Sequence of chain 2.A:
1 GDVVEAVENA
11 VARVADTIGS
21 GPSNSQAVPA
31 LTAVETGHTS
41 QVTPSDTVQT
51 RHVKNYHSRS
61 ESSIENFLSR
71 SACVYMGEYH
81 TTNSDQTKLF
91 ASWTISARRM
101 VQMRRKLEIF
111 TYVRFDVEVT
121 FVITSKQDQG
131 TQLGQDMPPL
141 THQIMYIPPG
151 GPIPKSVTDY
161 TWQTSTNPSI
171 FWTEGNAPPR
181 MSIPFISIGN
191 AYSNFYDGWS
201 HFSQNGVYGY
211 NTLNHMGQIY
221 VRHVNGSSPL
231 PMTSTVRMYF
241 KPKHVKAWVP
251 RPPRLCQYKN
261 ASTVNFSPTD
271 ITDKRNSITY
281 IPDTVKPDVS

Binding-site contacts:
Ligand atom C2 contacts residue ILE183 of chain 2.A at 4.2 Å (hydrophobic).
Ligand atom C2 contacts residue TYR146 of chain 2.A at 3.9 Å (hydrophobic).
Ligand atom C4 contacts residue ILE183 of chain 2.A at 4.2 Å (hydrophobic).
Ligand atom C3 contacts residue ILE183 of chain 2.A at 3.7 Å (hydrophobic).
Ligand atom C9 contacts residue TYR192 of chain 2.A at 4.1 Å (hydrophobic).
Ligand atom C9 contacts residue PHE240 of chain 2.A at 4.1 Å (hydrophobic).
Ligand atom N contacts residue MET181 of chain 2.A at 3.9 Å.
Ligand atom C contacts residue TYR210 of chain 2.A at 4.1 Å (hydrophobic).
Ligand atom C7 contacts residue VAL117 of chain 2.A at 4.3 Å (hydrophobic).
Ligand atom C7 contacts residue ILE95 of chain 2.A at 4.3 Å (hydrophobic).
Ligand atom OXT contacts residue MET216 of chain 2.A at 4.2 Å.
Ligand atom C5 contacts residue ILE95 of chain 2.A at 3.8 Å (hydrophobic).
Ligand atom C7 contacts residue TYR192 of chain 2.A at 4.4 Å (hydrophobic).
Ligand atom C6 contacts residue TYR192 of chain 2.A at 4.4 Å (hydrophobic).
Ligand atom C contacts residue ASN194 of chain 2.A at 4.0 Å.
Ligand atom O contacts residue TYR192 of chain 2.A at 3.9 Å.
Ligand atom OXT contacts residue TYR210 of chain 2.A at 3.0 Å (h-bond).
Ligand atom C5 contacts residue PHE240 of chain 2.A at 4.1 Å (hydrophobic).
Ligand atom C8 contacts residue TYR192 of chain 2.A at 3.6 Å (hydrophobic).
Ligand atom C contacts residue TYR192 of chain 2.A at 4.2 Å (hydrophobic).
Ligand atom C1 contacts residue ILE183 of chain 2.A at 4.2 Å (hydrophobic).
Ligand atom C10 contacts residue MET216 of chain 2.A at 3.6 Å (hydrophobic).
Ligand atom C1 contacts residue VAL119 of chain 2.A at 4.2 Å (hydrophobic).
Ligand atom O contacts residue LEU107 of chain 2.A at 4.4 Å.
Ligand atom C7 contacts residue PHE240 of chain 2.A at 3.9 Å (hydrophobic).
Ligand atom C3 contacts residue ILE95 of chain 2.A at 4.2 Å (hydrophobic).
Ligand atom C5 contacts residue ILE183 of chain 2.A at 4.4 Å (hydrophobic).
Ligand atom C1 contacts residue ILE219 of chain 2.A at 4.1 Å (hydrophobic).
Ligand atom C8 contacts residue MET216 of chain 2.A at 3.9 Å (hydrophobic).
Ligand atom CA2 contacts residue PHE115 of chain 2.A at 4.3 Å (hydrophobic).
Ligand atom C6 contacts residue ILE95 of chain 2.A at 4.1 Å (hydrophobic).
Ligand atom C4 contacts residue ILE95 of chain 2.A at 4.0 Å (hydrophobic).
Ligand atom OXT contacts residue ASN194 of chain 2.A at 4.3 Å.
Ligand atom N contacts residue ILE219 of chain 2.A at 4.0 Å.
Ligand atom N contacts residue TYR146 of chain 2.A at 4.1 Å.
Ligand atom O contacts residue ASN194 of chain 2.A at 3.0 Å (h-bond).
Ligand atom C9 contacts residue PHE115 of chain 2.A at 4.1 Å (hydrophobic).
Ligand atom C10 contacts residue TYR192 of chain 2.A at 4.3 Å (hydrophobic).
Ligand atom O contacts residue VAL113 of chain 2.A at 4.0 Å.
Ligand atom C2 contacts residue ILE95 of chain 2.A at 3.8 Å (hydrophobic).

This small molecule binds to this protein.
Small molecule (SMILES): NCCCCCCCCCCCC(=O)O